The small molecule below binds the protein below.
Small molecule (SMILES): Nc1ncnc2c1ncn2[C@@H]1O[C@H](COP(=O)(O)OP(=O)(O)OP(O)(O)=S)[C@@H](O)[C@H]1O

Binding-site contacts:
Ligand atom O2B contacts residue GLY72 of chain 1.H at 3.2 Å (h-bond).
Ligand atom C4 contacts residue TYR104 of chain 1.H at 3.7 Å (hydrophobic).
Ligand atom N6 contacts residue TYR104 of chain 1.H at 3.4 Å.
Ligand atom O2G contacts residue LYS251 of chain 1.G at 3.2 Å (salt-bridge).
Ligand atom O3A contacts residue LYS73 of chain 1.H at 3.7 Å.
Ligand atom N3 contacts residue TYR265 of chain 1.H at 3.6 Å.
Ligand atom O2G contacts residue MG1 of chain 1.AA at 2.2 Å.
Ligand atom C5' contacts residue GLY72 of chain 1.H at 3.7 Å.
Ligand atom S1G contacts residue PHE218 of chain 1.G at 3.6 Å.
Ligand atom C6 contacts residue TYR104 of chain 1.H at 3.3 Å (hydrophobic).
Ligand atom O3B contacts residue SER70 of chain 1.H at 3.3 Å (h-bond).
Ligand atom O2B contacts residue SER71 of chain 1.H at 3.6 Å (h-bond).
Ligand atom N1 contacts residue ALA253 of chain 1.G at 3.4 Å.
Ligand atom C2 contacts residue ALA253 of chain 1.G at 3.5 Å (hydrophobic).
Ligand atom N7 contacts residue LYS251 of chain 1.G at 3.4 Å (salt-bridge).
Ligand atom O2' contacts residue ASN250 of chain 1.G at 2.8 Å (h-bond).
Ligand atom O3G contacts residue LYS251 of chain 1.G at 3.1 Å.
Ligand atom N3 contacts residue ALA253 of chain 1.G at 3.7 Å.
Ligand atom O2B contacts residue LYS73 of chain 1.H at 3.0 Å (salt-bridge).
Ligand atom N7 contacts residue TYR104 of chain 1.H at 3.7 Å.
Ligand atom N6 contacts residue ASP101 of chain 1.H at 3.6 Å (salt-bridge).
Ligand atom O1B contacts residue THR74 of chain 1.H at 2.9 Å (h-bond).
Ligand atom O1A contacts residue GLY72 of chain 1.H at 3.6 Å.
Ligand atom N1 contacts residue TYR104 of chain 1.H at 3.6 Å.
Ligand atom O1A contacts residue THR75 of chain 1.H at 3.0 Å (h-bond).
Ligand atom O3' contacts residue TYR265 of chain 1.H at 3.2 Å.
Ligand atom O3G contacts residue LYS249 of chain 1.G at 3.2 Å (salt-bridge).
Ligand atom O2' contacts residue PRO255 of chain 1.G at 3.4 Å.
Ligand atom C5 contacts residue TYR104 of chain 1.H at 3.6 Å (hydrophobic).
Ligand atom C2 contacts residue ALA254 of chain 1.G at 3.5 Å (hydrophobic).
Ligand atom PB contacts residue MG1 of chain 1.AA at 3.6 Å.
Ligand atom O2G contacts residue GLU97 of chain 1.H at 3.6 Å (salt-bridge).
Ligand atom O1B contacts residue MG1 of chain 1.AA at 2.2 Å.
Ligand atom PG contacts residue MG1 of chain 1.AA at 3.4 Å.
Ligand atom O3A contacts residue GLY72 of chain 1.H at 3.2 Å (h-bond).
Ligand atom PB contacts residue LYS73 of chain 1.H at 3.6 Å.
Ligand atom S1G contacts residue SER70 of chain 1.H at 3.6 Å (h-bond).
Ligand atom N6 contacts residue LYS251 of chain 1.G at 3.3 Å (salt-bridge).
Ligand atom C6 contacts residue ALA253 of chain 1.G at 3.7 Å (hydrophobic).
Ligand atom S1G contacts residue GLU69 of chain 1.H at 3.7 Å.

Sequence of chain 1.H:
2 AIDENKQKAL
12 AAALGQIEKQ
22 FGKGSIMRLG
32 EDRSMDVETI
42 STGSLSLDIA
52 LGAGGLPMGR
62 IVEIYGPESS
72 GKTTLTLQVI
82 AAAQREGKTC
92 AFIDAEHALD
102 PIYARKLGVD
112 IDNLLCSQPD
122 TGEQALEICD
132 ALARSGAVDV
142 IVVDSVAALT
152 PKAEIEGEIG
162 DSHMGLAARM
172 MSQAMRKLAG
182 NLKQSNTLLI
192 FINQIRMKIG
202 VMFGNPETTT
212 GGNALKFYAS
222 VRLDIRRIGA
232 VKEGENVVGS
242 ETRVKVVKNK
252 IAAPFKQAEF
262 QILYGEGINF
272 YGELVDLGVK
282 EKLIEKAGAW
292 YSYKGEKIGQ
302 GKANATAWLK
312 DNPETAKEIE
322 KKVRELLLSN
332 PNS

Sequence of chain 1.G:
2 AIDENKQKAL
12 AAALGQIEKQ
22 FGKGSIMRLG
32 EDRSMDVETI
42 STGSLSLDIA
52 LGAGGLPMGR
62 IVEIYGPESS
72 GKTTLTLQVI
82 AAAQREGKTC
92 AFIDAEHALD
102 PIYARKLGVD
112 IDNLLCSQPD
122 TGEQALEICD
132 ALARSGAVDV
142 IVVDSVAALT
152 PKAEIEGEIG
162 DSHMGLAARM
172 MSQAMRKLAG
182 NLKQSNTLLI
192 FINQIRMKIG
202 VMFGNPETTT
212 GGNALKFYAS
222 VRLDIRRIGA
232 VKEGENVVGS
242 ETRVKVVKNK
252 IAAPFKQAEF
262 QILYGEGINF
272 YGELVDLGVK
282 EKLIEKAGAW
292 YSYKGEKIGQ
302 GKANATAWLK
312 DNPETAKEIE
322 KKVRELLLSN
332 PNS